The protein below binds the small molecule below.
Small molecule (SMILES): CO[C@@H]1[C@H](N(C)C(=O)c2ccccc2)C[C@H]2O[C@]1(C)n1c3ccccc3c3c4c(c5c6ccccc6n2c5c31)C(=O)NC4

Sequence of chain 1.B:
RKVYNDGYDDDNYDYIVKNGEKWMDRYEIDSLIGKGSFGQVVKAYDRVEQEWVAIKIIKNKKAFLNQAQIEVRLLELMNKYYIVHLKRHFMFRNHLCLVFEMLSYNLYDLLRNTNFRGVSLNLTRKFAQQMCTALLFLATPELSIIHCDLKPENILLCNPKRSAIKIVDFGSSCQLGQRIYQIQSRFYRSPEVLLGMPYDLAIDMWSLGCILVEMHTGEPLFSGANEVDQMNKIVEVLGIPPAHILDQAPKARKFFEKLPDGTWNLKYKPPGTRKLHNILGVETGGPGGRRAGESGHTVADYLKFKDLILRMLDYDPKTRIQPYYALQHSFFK

Binding-site contacts:
Ligand atom CAC contacts residue PHE48 of chain 1.B at 3.9 Å (hydrophobic).
Ligand atom CAX contacts residue GLU117 of chain 1.B at 3.9 Å.
Ligand atom CAF contacts residue GLU169 of chain 1.B at 3.6 Å.
Ligand atom CAL contacts residue ASP185 of chain 1.B at 3.7 Å.
Ligand atom OAD contacts residue GLU117 of chain 1.B at 3.6 Å.
Ligand atom CBB contacts residue LEU172 of chain 1.B at 3.7 Å (hydrophobic).
Ligand atom NBO contacts residue VAL51 of chain 1.B at 3.8 Å.
Ligand atom NAU contacts residue PHE116 of chain 1.B at 3.9 Å.
Ligand atom CAI contacts residue MET118 of chain 1.B at 3.9 Å (hydrophobic).
Ligand atom OAD contacts residue ALA64 of chain 1.B at 3.7 Å.
Ligand atom NAU contacts residue GLU117 of chain 1.B at 3.2 Å (salt-bridge).
Ligand atom CAJ contacts residue LYS66 of chain 1.B at 3.9 Å.
Ligand atom CAB contacts residue ASN122 of chain 1.B at 3.6 Å.
Ligand atom OAD contacts residue MET118 of chain 1.B at 3.8 Å.
Ligand atom CAC contacts residue VAL51 of chain 1.B at 3.8 Å (hydrophobic).
Ligand atom CAX contacts residue LEU119 of chain 1.B at 4.0 Å (hydrophobic).
Ligand atom CAX contacts residue ALA64 of chain 1.B at 3.5 Å (hydrophobic).
Ligand atom CAA contacts residue ASN170 of chain 1.B at 3.8 Å.
Ligand atom CBE contacts residue ILE43 of chain 1.B at 3.7 Å (hydrophobic).
Ligand atom CAI contacts residue SER120 of chain 1.B at 4.0 Å.
Ligand atom CBC contacts residue ILE43 of chain 1.B at 3.6 Å (hydrophobic).
Ligand atom OAD contacts residue LEU119 of chain 1.B at 2.9 Å (h-bond).
Ligand atom CAI contacts residue LEU119 of chain 1.B at 3.5 Å (hydrophobic).
Ligand atom NAU contacts residue ALA64 of chain 1.B at 3.6 Å.
Ligand atom OAW contacts residue GLY44 of chain 1.B at 3.5 Å.
Ligand atom CAJ contacts residue ASP185 of chain 1.B at 3.9 Å.
Ligand atom CAH contacts residue GLU169 of chain 1.B at 3.9 Å.
Ligand atom CAA contacts residue VAL184 of chain 1.B at 3.5 Å (hydrophobic).
Ligand atom CAO contacts residue LEU119 of chain 1.B at 3.5 Å (hydrophobic).
Ligand atom CAQ contacts residue ILE43 of chain 1.B at 3.9 Å (hydrophobic).
Ligand atom CAX contacts residue LEU172 of chain 1.B at 3.8 Å (hydrophobic).
Ligand atom OAW contacts residue ILE43 of chain 1.B at 3.9 Å.
Ligand atom CAO contacts residue ILE43 of chain 1.B at 3.8 Å (hydrophobic).
Ligand atom CBH contacts residue LEU172 of chain 1.B at 3.9 Å (hydrophobic).
Ligand atom CBF contacts residue VAL51 of chain 1.B at 3.8 Å (hydrophobic).
Ligand atom OAD contacts residue LEU172 of chain 1.B at 4.0 Å.
Ligand atom CBK contacts residue ILE43 of chain 1.B at 3.5 Å (hydrophobic).
Ligand atom CAL contacts residue LYS66 of chain 1.B at 3.6 Å.
Ligand atom CAB contacts residue GLU169 of chain 1.B at 3.4 Å.
Ligand atom CAG contacts residue GLU169 of chain 1.B at 3.9 Å.